Binding-site contacts:
Ligand atom N2 contacts residue THR228 of chain 1.B at 4.2 Å.
Ligand atom O7 contacts residue GLU78 of chain 1.B at 4.5 Å.
Ligand atom C3 contacts residue ASN82 of chain 1.B at 3.7 Å.
Ligand atom N2 contacts residue ASN82 of chain 1.B at 2.9 Å (h-bond).
Ligand atom O5 contacts residue ASN82 of chain 1.B at 2.4 Å (h-bond).
Ligand atom C2 contacts residue GLU78 of chain 1.B at 3.8 Å.
Ligand atom C8 contacts residue LEU75 of chain 1.B at 4.2 Å (hydrophobic).
Ligand atom C1 contacts residue ASN82 of chain 1.B at 1.4 Å.
Ligand atom C7 contacts residue THR228 of chain 1.B at 3.5 Å.
Ligand atom C8 contacts residue THR228 of chain 1.B at 3.6 Å.
Ligand atom C2 contacts residue ASN82 of chain 1.B at 2.4 Å.
Ligand atom O7 contacts residue VAL227 of chain 1.B at 3.4 Å.
Ligand atom C5 contacts residue ASN82 of chain 1.B at 3.7 Å.
Ligand atom O7 contacts residue THR228 of chain 1.B at 2.8 Å (h-bond).
Ligand atom C8 contacts residue LEU229 of chain 1.B at 4.2 Å (hydrophobic).
Ligand atom C3 contacts residue GLU78 of chain 1.B at 3.6 Å.
Ligand atom C7 contacts residue ASN82 of chain 1.B at 3.2 Å.
Ligand atom O3 contacts residue GLU78 of chain 1.B at 3.7 Å.
Ligand atom C7 contacts residue GLU78 of chain 1.B at 3.8 Å.
Ligand atom C1 contacts residue GLU78 of chain 1.B at 4.4 Å.
Ligand atom C8 contacts residue GLU78 of chain 1.B at 3.6 Å.
Ligand atom N2 contacts residue GLU78 of chain 1.B at 3.0 Å (salt-bridge).
Ligand atom C4 contacts residue ASN82 of chain 1.B at 4.1 Å.
Ligand atom O7 contacts residue GLY226 of chain 1.B at 4.2 Å.
Ligand atom O3 contacts residue THR228 of chain 1.B at 4.4 Å.
Ligand atom C8 contacts residue ILE79 of chain 1.B at 4.3 Å (hydrophobic).
Ligand atom O7 contacts residue ASN82 of chain 1.B at 3.0 Å (h-bond).

Sequence of chain 1.B:
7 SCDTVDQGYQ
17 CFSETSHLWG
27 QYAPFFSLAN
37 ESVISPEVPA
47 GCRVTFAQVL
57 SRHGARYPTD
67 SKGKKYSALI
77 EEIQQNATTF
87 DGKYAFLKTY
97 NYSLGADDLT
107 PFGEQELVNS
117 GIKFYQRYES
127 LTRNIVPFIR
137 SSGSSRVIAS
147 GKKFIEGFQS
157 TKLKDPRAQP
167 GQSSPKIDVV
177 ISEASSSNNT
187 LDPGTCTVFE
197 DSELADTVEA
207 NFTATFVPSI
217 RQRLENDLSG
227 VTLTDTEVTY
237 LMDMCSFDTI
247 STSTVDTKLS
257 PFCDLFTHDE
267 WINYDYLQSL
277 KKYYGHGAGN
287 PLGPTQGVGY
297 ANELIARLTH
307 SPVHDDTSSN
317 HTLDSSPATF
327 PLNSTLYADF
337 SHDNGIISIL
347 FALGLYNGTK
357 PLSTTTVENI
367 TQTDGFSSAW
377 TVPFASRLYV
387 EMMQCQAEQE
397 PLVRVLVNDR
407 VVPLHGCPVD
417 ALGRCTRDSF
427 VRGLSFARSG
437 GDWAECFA

The small molecule below binds the protein below.
Small molecule (SMILES): CC(=O)N[C@@H]1[C@@H](O)[C@H](O)[C@@H](CO)O[C@H]1O